Sequence of chain 1.G:
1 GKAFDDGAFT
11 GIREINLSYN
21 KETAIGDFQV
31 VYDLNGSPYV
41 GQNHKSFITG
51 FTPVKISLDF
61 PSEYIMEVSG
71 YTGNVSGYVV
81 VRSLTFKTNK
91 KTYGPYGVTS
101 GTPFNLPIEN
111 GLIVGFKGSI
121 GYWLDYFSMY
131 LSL

Binding-site contacts:
Ligand atom O2 contacts residue NBZ1 of chain 1.T at 3.9 Å.
Ligand atom O1 contacts residue NBZ1 of chain 1.T at 1.4 Å.
Ligand atom O5 contacts residue GLY121 of chain 1.G at 3.6 Å.
Ligand atom C5 contacts residue ASP125 of chain 1.G at 3.9 Å.
Ligand atom C6 contacts residue TRP123 of chain 1.G at 3.7 Å (hydrophobic).
Ligand atom O4 contacts residue GLY121 of chain 1.G at 3.4 Å.
Ligand atom O4 contacts residue GLY1 of chain 1.G at 3.0 Å (h-bond).
Ligand atom O1 contacts residue TYR78 of chain 1.G at 3.4 Å.
Ligand atom O4 contacts residue ASP125 of chain 1.G at 2.7 Å (salt-bridge).
Ligand atom O4 contacts residue EDO1 of chain 1.W at 4.3 Å.
Ligand atom C4 contacts residue GLY1 of chain 1.G at 3.9 Å.
Ligand atom C5 contacts residue TYR78 of chain 1.G at 3.7 Å (hydrophobic).
Ligand atom C5 contacts residue NBZ1 of chain 1.T at 3.5 Å.
Ligand atom O6 contacts residue GLY121 of chain 1.G at 3.4 Å.
Ligand atom C6 contacts residue VAL80 of chain 1.G at 3.9 Å (hydrophobic).
Ligand atom O6 contacts residue VAL80 of chain 1.G at 4.0 Å.
Ligand atom C1 contacts residue NBZ1 of chain 1.T at 2.5 Å.
Ligand atom C1 contacts residue TYR122 of chain 1.G at 4.0 Å (hydrophobic).
Ligand atom O6 contacts residue TYR122 of chain 1.G at 3.2 Å (h-bond).
Ligand atom O6 contacts residue TRP123 of chain 1.G at 3.0 Å (h-bond).
Ligand atom C3 contacts residue TYR78 of chain 1.G at 3.7 Å (hydrophobic).
Ligand atom C2 contacts residue GLY1 of chain 1.G at 3.9 Å.
Ligand atom C6 contacts residue NBZ1 of chain 1.T at 4.1 Å.
Ligand atom O3 contacts residue GLY1 of chain 1.G at 3.0 Å (h-bond).
Ligand atom C6 contacts residue TYR78 of chain 1.G at 4.0 Å (hydrophobic).
Ligand atom C3 contacts residue NBZ1 of chain 1.T at 4.2 Å.
Ligand atom O3 contacts residue EDO1 of chain 1.W at 3.7 Å.
Ligand atom C3 contacts residue GLY1 of chain 1.G at 3.8 Å.
Ligand atom C5 contacts residue GLY121 of chain 1.G at 4.4 Å.
Ligand atom O6 contacts residue ASP125 of chain 1.G at 2.6 Å (salt-bridge).
Ligand atom C4 contacts residue TYR78 of chain 1.G at 3.8 Å (hydrophobic).
Ligand atom C2 contacts residue NBZ1 of chain 1.T at 3.7 Å.
Ligand atom C1 contacts residue GLY121 of chain 1.G at 4.4 Å.
Ligand atom C5 contacts residue TYR122 of chain 1.G at 4.1 Å (hydrophobic).
Ligand atom C4 contacts residue ASP125 of chain 1.G at 3.4 Å.
Ligand atom O5 contacts residue TYR122 of chain 1.G at 3.1 Å (h-bond).
Ligand atom C4 contacts residue GLY121 of chain 1.G at 4.5 Å.
Ligand atom C6 contacts residue TYR122 of chain 1.G at 3.9 Å (hydrophobic).
Ligand atom C6 contacts residue ASP125 of chain 1.G at 3.2 Å.
Ligand atom O5 contacts residue NBZ1 of chain 1.T at 3.0 Å.

A small-molecule ligand and the protein it binds are described below.
Small molecule (SMILES): OC[C@H]1O[C@H](O)[C@H](O)[C@@H](O)[C@H]1O